Sequence of chain 1.A:
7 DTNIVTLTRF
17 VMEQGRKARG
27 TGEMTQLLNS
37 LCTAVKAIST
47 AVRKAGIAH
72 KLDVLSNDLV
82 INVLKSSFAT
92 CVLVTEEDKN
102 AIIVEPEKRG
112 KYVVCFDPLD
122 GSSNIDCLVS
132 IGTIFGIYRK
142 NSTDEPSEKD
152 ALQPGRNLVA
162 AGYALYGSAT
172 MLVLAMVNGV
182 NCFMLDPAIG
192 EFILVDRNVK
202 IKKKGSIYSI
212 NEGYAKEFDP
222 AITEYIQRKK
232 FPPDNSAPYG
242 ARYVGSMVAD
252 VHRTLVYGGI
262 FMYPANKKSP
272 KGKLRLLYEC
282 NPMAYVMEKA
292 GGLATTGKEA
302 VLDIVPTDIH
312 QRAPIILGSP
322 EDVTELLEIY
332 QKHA

Binding-site contacts:
Ligand atom O6P contacts residue TYR244 of chain 1.B at 2.9 Å (h-bond).
Ligand atom O4P contacts residue ASN212 of chain 1.B at 3.5 Å (h-bond).
Ligand atom O6P contacts residue TYR264 of chain 1.B at 3.3 Å.
Ligand atom O3 contacts residue ASP121 of chain 1.B at 3.2 Å (salt-bridge).
Ligand atom O4P contacts residue ARG243 of chain 1.A at 2.8 Å (salt-bridge).
Ligand atom O1P contacts residue GLU97 of chain 1.B at 3.6 Å.
Ligand atom O6P contacts residue TYR215 of chain 1.B at 3.5 Å.
Ligand atom O6 contacts residue LYS274 of chain 1.B at 3.1 Å (salt-bridge).
Ligand atom O1P contacts residue ASP121 of chain 1.B at 3.5 Å (salt-bridge).
Ligand atom P1 contacts residue MN1 of chain 1.G at 3.6 Å.
Ligand atom O4 contacts residue MET248 of chain 1.B at 3.8 Å.
Ligand atom O3 contacts residue MET248 of chain 1.B at 2.5 Å (h-bond).
Ligand atom C3 contacts residue MET248 of chain 1.B at 3.4 Å (hydrophobic).
Ligand atom C4 contacts residue GLY246 of chain 1.B at 3.5 Å.
Ligand atom O3 contacts residue SER247 of chain 1.B at 3.1 Å.
Ligand atom P2 contacts residue TYR215 of chain 1.B at 3.8 Å.
Ligand atom O6P contacts residue ASN212 of chain 1.B at 2.8 Å (h-bond).
Ligand atom O2P contacts residue GLY122 of chain 1.B at 2.6 Å (h-bond).
Ligand atom O1 contacts residue GLY122 of chain 1.B at 3.2 Å (h-bond).
Ligand atom O1P contacts residue MN1 of chain 1.F at 2.4 Å.
Ligand atom O2P contacts residue LEU120 of chain 1.B at 3.6 Å.
Ligand atom O5P contacts residue TYR215 of chain 1.B at 2.5 Å (h-bond).
Ligand atom O2P contacts residue ASP118 of chain 1.B at 3.5 Å (salt-bridge).
Ligand atom C1 contacts residue ASP121 of chain 1.B at 3.8 Å.
Ligand atom O2P contacts residue MN1 of chain 1.G at 2.5 Å.
Ligand atom O2P contacts residue MN1 of chain 1.F at 3.4 Å.
Ligand atom O1P contacts residue GLU280 of chain 1.B at 3.7 Å.
Ligand atom O1 contacts residue ASP121 of chain 1.B at 2.7 Å (salt-bridge).
Ligand atom O5 contacts residue LYS274 of chain 1.B at 3.2 Å (salt-bridge).
Ligand atom P1 contacts residue MN1 of chain 1.F at 3.3 Å.
Ligand atom O4 contacts residue GLY246 of chain 1.B at 3.5 Å.
Ligand atom O2P contacts residue ASP121 of chain 1.B at 2.8 Å.
Ligand atom O5P contacts residue LYS274 of chain 1.B at 3.7 Å.
Ligand atom P1 contacts residue GLY122 of chain 1.B at 3.5 Å.
Ligand atom C6 contacts residue LYS274 of chain 1.B at 3.0 Å.
Ligand atom O4 contacts residue SER247 of chain 1.B at 3.5 Å (h-bond).
Ligand atom O5P contacts residue ASN212 of chain 1.B at 3.8 Å.
Ligand atom C5 contacts residue LYS274 of chain 1.B at 3.6 Å.
Ligand atom P1 contacts residue ASP121 of chain 1.B at 3.3 Å.
Ligand atom P2 contacts residue ASN212 of chain 1.B at 3.4 Å.

Sequence of chain 1.B:
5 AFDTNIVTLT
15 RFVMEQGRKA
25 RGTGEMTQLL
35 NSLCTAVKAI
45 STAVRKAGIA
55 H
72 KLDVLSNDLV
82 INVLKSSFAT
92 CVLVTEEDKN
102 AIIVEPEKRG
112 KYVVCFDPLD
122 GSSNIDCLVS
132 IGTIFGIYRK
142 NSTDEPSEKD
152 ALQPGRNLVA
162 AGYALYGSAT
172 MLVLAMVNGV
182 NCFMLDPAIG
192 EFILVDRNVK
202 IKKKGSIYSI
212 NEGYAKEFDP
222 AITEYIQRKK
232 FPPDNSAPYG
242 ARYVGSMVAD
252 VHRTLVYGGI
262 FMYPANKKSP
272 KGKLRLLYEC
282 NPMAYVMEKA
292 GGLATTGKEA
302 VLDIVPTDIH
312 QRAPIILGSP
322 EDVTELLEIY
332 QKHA

This protein binds this small molecule.
Small molecule (SMILES): O=P(O)(O)OC[C@@H]1O[C@H](COP(=O)(O)O)[C@@H](O)[C@@H]1O